This protein binds this small molecule.
Small molecule (SMILES): CCCCCN1CC[C@H](COc2ccc([C@@H]3c4ccc(O)cc4CC4(CC4)N3C(=O)c3ccccc3)cc2)C1

Binding-site contacts:
Ligand atom O1 contacts residue GLU54 of chain 1.B at 2.5 Å (salt-bridge).
Ligand atom C13 contacts residue LEU129 of chain 1.B at 3.6 Å (hydrophobic).
Ligand atom C29 contacts residue VAL234 of chain 1.B at 3.5 Å (hydrophobic).
Ligand atom C15 contacts residue ILE125 of chain 1.B at 3.9 Å (hydrophobic).
Ligand atom C1 contacts residue ALA51 of chain 1.B at 3.6 Å (hydrophobic).
Ligand atom O1 contacts residue LEU88 of chain 1.B at 3.7 Å.
Ligand atom C21 contacts residue LEU85 of chain 1.B at 3.8 Å (hydrophobic).
Ligand atom C30 contacts residue ASP52 of chain 1.B at 3.4 Å.
Ligand atom C22 contacts residue LEU226 of chain 1.B at 3.8 Å (hydrophobic).
Ligand atom C21 contacts residue ALA51 of chain 1.B at 3.5 Å (hydrophobic).
Ligand atom C18 contacts residue MET89 of chain 1.B at 3.7 Å (hydrophobic).
Ligand atom C14 contacts residue ILE125 of chain 1.B at 3.6 Å (hydrophobic).
Ligand atom C1 contacts residue LEU47 of chain 1.B at 3.5 Å (hydrophobic).
Ligand atom C14 contacts residue MET122 of chain 1.B at 3.4 Å (hydrophobic).
Ligand atom N2 contacts residue ASP52 of chain 1.B at 2.5 Å (salt-bridge).
Ligand atom C17 contacts residue MET89 of chain 1.B at 3.4 Å (hydrophobic).
Ligand atom O2 contacts residue TRP84 of chain 1.B at 3.5 Å.
Ligand atom C30 contacts residue VAL234 of chain 1.B at 3.5 Å (hydrophobic).
Ligand atom C14 contacts residue PHE126 of chain 1.B at 3.4 Å (hydrophobic).
Ligand atom C21 contacts residue TRP84 of chain 1.B at 3.8 Å (hydrophobic).
Ligand atom C32 contacts residue LEU240 of chain 1.B at 3.8 Å (hydrophobic).
Ligand atom O3 contacts residue LEU47 of chain 1.B at 3.1 Å.
Ligand atom N2 contacts residue VAL234 of chain 1.B at 3.9 Å.
Ligand atom C22 contacts residue ALA51 of chain 1.B at 3.8 Å (hydrophobic).
Ligand atom C31 contacts residue ASP52 of chain 1.B at 3.8 Å.
Ligand atom C4 contacts residue LEU88 of chain 1.B at 3.8 Å (hydrophobic).
Ligand atom C33 contacts residue LEU240 of chain 1.B at 3.6 Å (hydrophobic).
Ligand atom O1 contacts residue ARG95 of chain 1.B at 2.9 Å (salt-bridge).
Ligand atom C15 contacts residue MET122 of chain 1.B at 3.5 Å (hydrophobic).
Ligand atom C26 contacts residue VAL234 of chain 1.B at 3.0 Å (hydrophobic).
Ligand atom C20 contacts residue ALA51 of chain 1.B at 3.7 Å (hydrophobic).
Ligand atom C27 contacts residue ASP52 of chain 1.B at 3.1 Å.
Ligand atom C12 contacts residue PHE105 of chain 1.B at 3.7 Å (hydrophobic).
Ligand atom C27 contacts residue VAL234 of chain 1.B at 3.3 Å (hydrophobic).
Ligand atom C18 contacts residue LEU85 of chain 1.B at 3.7 Å (hydrophobic).
Ligand atom C28 contacts residue ASP52 of chain 1.B at 3.0 Å.
Ligand atom C2 contacts residue GLU54 of chain 1.B at 3.1 Å.
Ligand atom C23 contacts residue LEU226 of chain 1.B at 3.8 Å (hydrophobic).
Ligand atom C3 contacts residue GLU54 of chain 1.B at 3.1 Å.
Ligand atom C7 contacts residue LEU92 of chain 1.B at 3.6 Å (hydrophobic).

Sequence of chain 1.B:
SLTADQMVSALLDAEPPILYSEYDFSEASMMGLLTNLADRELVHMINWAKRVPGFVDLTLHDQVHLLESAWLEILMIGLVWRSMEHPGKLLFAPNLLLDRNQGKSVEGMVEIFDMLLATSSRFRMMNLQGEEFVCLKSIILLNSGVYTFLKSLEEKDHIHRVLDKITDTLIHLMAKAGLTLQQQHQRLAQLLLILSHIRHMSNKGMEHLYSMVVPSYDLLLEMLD